Binding-site contacts:
Ligand atom C8 contacts residue GLU56 of chain 2.A at 3.6 Å.
Ligand atom O6 contacts residue TYR88 of chain 2.A at 2.8 Å (h-bond).
Ligand atom C5 contacts residue ASN57 of chain 2.A at 3.6 Å.
Ligand atom O5 contacts residue ASN57 of chain 2.A at 2.3 Å (h-bond).
Ligand atom C2 contacts residue ASN57 of chain 2.A at 2.5 Å.
Ligand atom O5 contacts residue TYR88 of chain 2.A at 3.4 Å (h-bond).
Ligand atom C5 contacts residue TYR88 of chain 2.A at 4.1 Å (hydrophobic).
Ligand atom O7 contacts residue ASN57 of chain 2.A at 3.5 Å (h-bond).
Ligand atom C6 contacts residue TYR88 of chain 2.A at 3.5 Å (hydrophobic).
Ligand atom C7 contacts residue ASN57 of chain 2.A at 3.4 Å.
Ligand atom C3 contacts residue ASN57 of chain 2.A at 3.8 Å.
Ligand atom C1 contacts residue ASN57 of chain 2.A at 1.4 Å.
Ligand atom C4 contacts residue ASN57 of chain 2.A at 4.2 Å.
Ligand atom N2 contacts residue ASN57 of chain 2.A at 2.9 Å (h-bond).

Sequence of chain 2.A:
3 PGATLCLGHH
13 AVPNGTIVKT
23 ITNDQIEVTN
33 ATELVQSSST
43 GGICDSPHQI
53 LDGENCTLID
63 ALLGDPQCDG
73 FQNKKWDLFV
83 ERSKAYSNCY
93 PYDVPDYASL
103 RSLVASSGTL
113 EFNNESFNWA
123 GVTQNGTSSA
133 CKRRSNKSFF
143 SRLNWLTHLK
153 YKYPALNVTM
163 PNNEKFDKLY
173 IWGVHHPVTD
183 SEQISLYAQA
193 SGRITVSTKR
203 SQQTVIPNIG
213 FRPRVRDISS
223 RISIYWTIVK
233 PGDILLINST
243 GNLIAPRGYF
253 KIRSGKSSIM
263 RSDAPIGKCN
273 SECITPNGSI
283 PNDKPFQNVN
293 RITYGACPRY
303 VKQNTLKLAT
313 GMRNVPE

The protein below binds the small molecule below.
Small molecule (SMILES): CC(=O)N[C@@H]1[C@@H](O)[C@H](O)[C@@H](CO)O[C@H]1O